The protein below binds the small molecule below.
Small molecule (SMILES): Cc1cc(CCCOc2c(C)cc(-c3coc(C)n3)cc2C)on1

Binding-site contacts:
Ligand atom CM4 contacts residue VAL168 of chain 27.A at 3.5 Å (hydrophobic).
Ligand atom N3A contacts residue LEU217 of chain 27.A at 3.4 Å.
Ligand atom CM6 contacts residue LEU181 of chain 27.A at 3.7 Å (hydrophobic).
Ligand atom C1A contacts residue PHE179 of chain 27.A at 3.5 Å (hydrophobic).
Ligand atom CM2 contacts residue ILE122 of chain 27.A at 3.7 Å (hydrophobic).
Ligand atom O5A contacts residue ALA166 of chain 27.A at 3.9 Å.
Ligand atom N3A contacts residue PHE179 of chain 27.A at 3.0 Å.
Ligand atom C6B contacts residue ILE98 of chain 27.A at 3.6 Å (hydrophobic).
Ligand atom C2A contacts residue PHE179 of chain 27.A at 3.4 Å (hydrophobic).
Ligand atom C5B contacts residue LEU181 of chain 27.A at 3.3 Å (hydrophobic).
Ligand atom CM3 contacts residue TYR190 of chain 27.A at 3.9 Å (hydrophobic).
Ligand atom O1 contacts residue MET214 of chain 27.A at 3.2 Å.
Ligand atom C5B contacts residue TYR144 of chain 27.A at 3.6 Å (hydrophobic).
Ligand atom C6B contacts residue LEU181 of chain 27.A at 3.3 Å (hydrophobic).
Ligand atom O5A contacts residue PHE179 of chain 27.A at 3.7 Å.
Ligand atom O5A contacts residue TYR144 of chain 27.A at 3.1 Å.
Ligand atom C4B contacts residue LEU181 of chain 27.A at 3.8 Å (hydrophobic).
Ligand atom CM4 contacts residue TYR142 of chain 27.A at 3.1 Å (hydrophobic).
Ligand atom O1 contacts residue LEU100 of chain 27.A at 4.0 Å.
Ligand atom C2B contacts residue ILE98 of chain 27.A at 3.9 Å (hydrophobic).
Ligand atom C1A contacts residue TYR144 of chain 27.A at 3.1 Å (hydrophobic).
Ligand atom CM4 contacts residue PHE179 of chain 27.A at 3.9 Å (hydrophobic).
Ligand atom CM6 contacts residue TYR144 of chain 27.A at 3.7 Å (hydrophobic).
Ligand atom C4B contacts residue PHE179 of chain 27.A at 3.9 Å (hydrophobic).
Ligand atom C5 contacts residue MET214 of chain 27.A at 3.6 Å (hydrophobic).
Ligand atom CM2 contacts residue ILE236 of chain 27.A at 4.0 Å (hydrophobic).
Ligand atom C2B contacts residue ILE122 of chain 27.A at 3.9 Å (hydrophobic).
Ligand atom C4 contacts residue TYR190 of chain 27.A at 3.8 Å (hydrophobic).
Ligand atom C1C contacts residue MET214 of chain 27.A at 3.7 Å (hydrophobic).
Ligand atom C2A contacts residue TYR144 of chain 27.A at 3.7 Å (hydrophobic).
Ligand atom CM6 contacts residue LEU184 of chain 27.A at 3.4 Å (hydrophobic).
Ligand atom C4A contacts residue PHE179 of chain 27.A at 3.3 Å (hydrophobic).
Ligand atom C1B contacts residue LEU181 of chain 27.A at 3.8 Å (hydrophobic).
Ligand atom C3 contacts residue LEU100 of chain 27.A at 3.9 Å (hydrophobic).
Ligand atom C4A contacts residue TYR144 of chain 27.A at 3.8 Å (hydrophobic).
Ligand atom N2 contacts residue LEU100 of chain 27.A at 3.8 Å.
Ligand atom O1B contacts residue ILE98 of chain 27.A at 2.9 Å.
Ligand atom C1B contacts residue ILE98 of chain 27.A at 3.6 Å (hydrophobic).
Ligand atom N2 contacts residue MET214 of chain 27.A at 3.8 Å.
Ligand atom C2C contacts residue ILE98 of chain 27.A at 4.0 Å (hydrophobic).

Sequence of chain 27.A:
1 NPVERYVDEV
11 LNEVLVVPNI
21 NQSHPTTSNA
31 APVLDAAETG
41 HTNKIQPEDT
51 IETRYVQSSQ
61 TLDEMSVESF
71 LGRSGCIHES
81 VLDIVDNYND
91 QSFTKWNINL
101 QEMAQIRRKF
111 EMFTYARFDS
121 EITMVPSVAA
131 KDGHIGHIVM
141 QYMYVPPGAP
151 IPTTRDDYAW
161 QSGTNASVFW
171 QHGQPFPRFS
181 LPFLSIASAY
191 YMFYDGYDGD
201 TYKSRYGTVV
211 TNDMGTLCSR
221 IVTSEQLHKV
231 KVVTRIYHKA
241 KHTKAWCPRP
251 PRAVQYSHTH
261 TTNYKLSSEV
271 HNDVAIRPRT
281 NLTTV

Sequence of chain 27.C:
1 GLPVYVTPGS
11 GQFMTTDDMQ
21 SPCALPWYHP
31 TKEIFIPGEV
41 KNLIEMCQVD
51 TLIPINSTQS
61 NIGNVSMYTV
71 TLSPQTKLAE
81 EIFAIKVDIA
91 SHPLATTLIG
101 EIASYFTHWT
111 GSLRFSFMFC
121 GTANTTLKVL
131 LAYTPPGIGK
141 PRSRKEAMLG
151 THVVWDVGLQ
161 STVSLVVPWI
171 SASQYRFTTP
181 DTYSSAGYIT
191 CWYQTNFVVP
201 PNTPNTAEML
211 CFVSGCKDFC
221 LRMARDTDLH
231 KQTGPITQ